Binding-site contacts:
Ligand atom CAI contacts residue VAL26 of chain 1.A at 3.5 Å (hydrophobic).
Ligand atom N1 contacts residue CYS92 of chain 1.A at 3.0 Å (h-bond).
Ligand atom CAL contacts residue ILE18 of chain 1.A at 3.5 Å (hydrophobic).
Ligand atom CAF contacts residue VAL103 of chain 1.A at 3.7 Å (hydrophobic).
Ligand atom C2 contacts residue CYS92 of chain 1.A at 3.8 Å (hydrophobic).
Ligand atom N1 contacts residue GLU90 of chain 1.A at 3.8 Å.
Ligand atom N1 contacts residue LEU91 of chain 1.A at 3.6 Å.
Ligand atom N1 contacts residue ALA42 of chain 1.A at 3.8 Å.
Ligand atom C6 contacts residue ALA42 of chain 1.A at 3.4 Å (hydrophobic).
Ligand atom NBB contacts residue CYS92 of chain 1.A at 2.8 Å (h-bond).
Ligand atom CAG contacts residue GLY19 of chain 1.A at 3.5 Å.
Ligand atom C6 contacts residue GLU90 of chain 1.A at 3.2 Å.
Ligand atom CBH contacts residue ILE18 of chain 1.A at 3.8 Å (hydrophobic).
Ligand atom CAK contacts residue GLY95 of chain 1.A at 3.5 Å.
Ligand atom CAH contacts residue GLU20 of chain 1.A at 3.6 Å.
Ligand atom CBG contacts residue GLY95 of chain 1.A at 3.5 Å.
Ligand atom CAR contacts residue VAL103 of chain 1.B at 3.1 Å (hydrophobic).
Ligand atom CAM contacts residue GLY95 of chain 1.A at 3.6 Å.
Ligand atom CBH contacts residue GLY95 of chain 1.A at 3.7 Å.
Ligand atom CAL contacts residue GLY95 of chain 1.A at 3.6 Å.
Ligand atom C5 contacts residue ALA42 of chain 1.A at 3.5 Å (hydrophobic).
Ligand atom CAQ contacts residue VAL103 of chain 1.B at 3.1 Å (hydrophobic).
Ligand atom C4 contacts residue LEU143 of chain 1.A at 3.5 Å (hydrophobic).
Ligand atom NBB contacts residue LEU91 of chain 1.A at 3.4 Å.
Ligand atom C2 contacts residue LEU91 of chain 1.A at 3.7 Å (hydrophobic).
Ligand atom CBG contacts residue ILE18 of chain 1.A at 3.6 Å (hydrophobic).
Ligand atom C6 contacts residue LEU143 of chain 1.A at 3.5 Å (hydrophobic).
Ligand atom CL5 contacts residue LEU143 of chain 1.A at 3.8 Å.
Ligand atom C5 contacts residue LEU143 of chain 1.A at 3.3 Å (hydrophobic).
Ligand atom CAM contacts residue CYS92 of chain 1.A at 3.2 Å (hydrophobic).
Ligand atom CAJ contacts residue GLU96 of chain 1.A at 3.5 Å.
Ligand atom NAW contacts residue VAL103 of chain 1.B at 3.3 Å.
Ligand atom CAS contacts residue ILE18 of chain 1.A at 3.3 Å (hydrophobic).
Ligand atom NBN contacts residue VAL103 of chain 1.B at 3.6 Å.
Ligand atom OAD contacts residue LYS44 of chain 1.A at 3.4 Å.
Ligand atom N3 contacts residue LEU143 of chain 1.A at 3.6 Å.
Ligand atom CAN contacts residue GLY95 of chain 1.A at 3.6 Å.
Ligand atom CAH contacts residue GLU96 of chain 1.A at 3.2 Å.
Ligand atom CBH contacts residue CYS92 of chain 1.A at 3.3 Å (hydrophobic).
Ligand atom CL5 contacts residue MET89 of chain 1.A at 3.6 Å.

Sequence of chain 1.A:
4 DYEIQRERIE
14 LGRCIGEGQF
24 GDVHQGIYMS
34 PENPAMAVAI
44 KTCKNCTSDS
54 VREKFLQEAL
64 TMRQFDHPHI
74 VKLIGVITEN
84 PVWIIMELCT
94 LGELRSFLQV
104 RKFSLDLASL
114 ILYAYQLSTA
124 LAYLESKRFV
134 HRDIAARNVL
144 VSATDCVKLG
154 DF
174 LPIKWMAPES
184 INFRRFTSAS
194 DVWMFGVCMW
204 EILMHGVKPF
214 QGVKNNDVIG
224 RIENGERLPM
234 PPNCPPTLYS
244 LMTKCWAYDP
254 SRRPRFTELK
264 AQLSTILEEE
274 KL

Sequence of chain 1.B:
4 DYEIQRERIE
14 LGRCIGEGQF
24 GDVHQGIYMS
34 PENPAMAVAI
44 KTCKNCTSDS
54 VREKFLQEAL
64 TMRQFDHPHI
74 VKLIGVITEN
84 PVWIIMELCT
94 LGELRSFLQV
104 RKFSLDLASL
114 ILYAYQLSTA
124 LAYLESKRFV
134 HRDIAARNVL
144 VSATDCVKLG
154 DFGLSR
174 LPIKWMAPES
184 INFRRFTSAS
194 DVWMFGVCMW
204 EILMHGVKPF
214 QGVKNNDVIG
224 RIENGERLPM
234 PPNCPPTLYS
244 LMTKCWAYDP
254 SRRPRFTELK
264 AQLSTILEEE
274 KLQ

A small-molecule ligand and the protein it binds are described below.
Small molecule (SMILES): CCC(=O)NCCn1cc(CNCc2ccc(Nc3ncc(Cl)c(Nc4ccccc4C(=O)NC)n3)cc2)nn1